The protein below binds the small molecule below.
Small molecule (SMILES): CC(=O)N[C@H]1[C@H]([C@H](O)[C@H](O)CO)O[C@@](O[C@H]2[C@@H](O)[C@@H](CO)O[C@@H](O[C@H]3[C@H](O)[C@@H](O)[C@H](O)O[C@@H]3CO)[C@@H]2O)(C(=O)O)C[C@@H]1O

Sequence of chain 26.E:
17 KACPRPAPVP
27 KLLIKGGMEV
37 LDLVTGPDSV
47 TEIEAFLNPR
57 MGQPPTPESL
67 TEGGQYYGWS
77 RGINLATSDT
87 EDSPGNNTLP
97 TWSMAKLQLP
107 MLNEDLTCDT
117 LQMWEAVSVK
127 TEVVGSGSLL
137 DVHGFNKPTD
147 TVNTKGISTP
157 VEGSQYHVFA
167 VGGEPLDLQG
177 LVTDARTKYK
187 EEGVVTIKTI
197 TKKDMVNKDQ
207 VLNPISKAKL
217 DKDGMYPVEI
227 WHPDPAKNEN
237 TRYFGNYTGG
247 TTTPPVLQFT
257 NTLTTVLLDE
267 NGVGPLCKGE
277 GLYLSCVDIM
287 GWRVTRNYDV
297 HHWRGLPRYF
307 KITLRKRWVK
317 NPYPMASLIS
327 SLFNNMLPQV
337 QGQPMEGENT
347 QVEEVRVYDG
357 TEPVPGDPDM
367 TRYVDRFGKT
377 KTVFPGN

Sequence of chain 26.A:
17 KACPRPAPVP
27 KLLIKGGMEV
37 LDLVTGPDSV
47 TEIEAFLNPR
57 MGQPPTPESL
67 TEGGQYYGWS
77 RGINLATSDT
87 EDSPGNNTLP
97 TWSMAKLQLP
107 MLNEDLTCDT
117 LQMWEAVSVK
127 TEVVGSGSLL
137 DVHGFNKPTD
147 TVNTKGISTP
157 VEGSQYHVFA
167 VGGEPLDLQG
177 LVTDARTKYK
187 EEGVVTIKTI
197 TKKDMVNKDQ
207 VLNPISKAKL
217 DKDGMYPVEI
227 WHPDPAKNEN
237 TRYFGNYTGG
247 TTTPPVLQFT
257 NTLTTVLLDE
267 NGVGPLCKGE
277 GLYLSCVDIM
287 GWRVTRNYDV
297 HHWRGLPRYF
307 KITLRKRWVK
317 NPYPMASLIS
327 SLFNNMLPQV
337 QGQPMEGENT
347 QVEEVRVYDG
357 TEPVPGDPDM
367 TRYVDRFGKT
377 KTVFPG

Binding-site contacts:
Ligand atom C4 contacts residue TYR72 of chain 26.E at 3.2 Å (hydrophobic).
Ligand atom O4 contacts residue HIS298 of chain 26.E at 3.1 Å (h-bond).
Ligand atom C5 contacts residue TYR72 of chain 26.E at 3.5 Å (hydrophobic).
Ligand atom C1 contacts residue ARG77 of chain 26.E at 3.4 Å.
Ligand atom C7 contacts residue TYR72 of chain 26.E at 4.2 Å (hydrophobic).
Ligand atom O1A contacts residue TYR72 of chain 26.E at 3.4 Å.
Ligand atom O6 contacts residue ARG77 of chain 26.E at 4.0 Å.
Ligand atom O1B contacts residue ARG77 of chain 26.E at 2.8 Å (salt-bridge).
Ligand atom O6 contacts residue THR94 of chain 26.E at 3.7 Å.
Ligand atom O10 contacts residue THR291 of chain 26.E at 4.0 Å.
Ligand atom C3 contacts residue GLY78 of chain 26.E at 4.2 Å.
Ligand atom N5 contacts residue TYR72 of chain 26.E at 3.2 Å (h-bond).
Ligand atom C2 contacts residue GLY78 of chain 26.E at 4.2 Å.
Ligand atom C4 contacts residue HIS298 of chain 26.E at 3.7 Å.
Ligand atom O1A contacts residue ARG77 of chain 26.E at 3.1 Å (salt-bridge).
Ligand atom O6 contacts residue ASN93 of chain 26.E at 2.8 Å (h-bond).
Ligand atom C4 contacts residue GLY78 of chain 26.E at 3.4 Å.
Ligand atom C3 contacts residue HIS298 of chain 26.E at 3.6 Å.
Ligand atom O6 contacts residue GLY78 of chain 26.E at 3.8 Å.
Ligand atom O4 contacts residue TYR72 of chain 26.E at 3.9 Å.
Ligand atom C10 contacts residue TYR72 of chain 26.E at 4.2 Å (hydrophobic).
Ligand atom C3 contacts residue VAL296 of chain 26.E at 3.5 Å (hydrophobic).
Ligand atom C6 contacts residue ASN93 of chain 26.E at 3.5 Å.
Ligand atom C1 contacts residue TYR72 of chain 26.E at 3.7 Å (hydrophobic).
Ligand atom O3 contacts residue GLY78 of chain 26.E at 3.6 Å.
Ligand atom O4 contacts residue GLY78 of chain 26.E at 3.1 Å.
Ligand atom O4 contacts residue THR291 of chain 26.E at 3.4 Å.
Ligand atom O8 contacts residue TYR72 of chain 26.E at 3.2 Å (h-bond).
Ligand atom C8 contacts residue TYR72 of chain 26.E at 4.2 Å (hydrophobic).
Ligand atom C3 contacts residue GLY78 of chain 26.E at 4.1 Å.
Ligand atom O1A contacts residue GLY78 of chain 26.E at 3.6 Å (h-bond).
Ligand atom C4 contacts residue ARG77 of chain 26.E at 4.2 Å.
Ligand atom O4 contacts residue VAL296 of chain 26.E at 4.2 Å.
Ligand atom C5 contacts residue ASN93 of chain 26.E at 4.3 Å.
Ligand atom C11 contacts residue ASP85 of chain 26.A at 3.8 Å.
Ligand atom C6 contacts residue TYR72 of chain 26.E at 3.5 Å (hydrophobic).
Ligand atom O4 contacts residue ILE79 of chain 26.E at 3.4 Å (h-bond).
Ligand atom O1B contacts residue TYR72 of chain 26.E at 3.7 Å.
Ligand atom O3 contacts residue VAL296 of chain 26.E at 4.2 Å.
Ligand atom O10 contacts residue ASN293 of chain 26.E at 3.8 Å.